Sequence of chain 1.D:
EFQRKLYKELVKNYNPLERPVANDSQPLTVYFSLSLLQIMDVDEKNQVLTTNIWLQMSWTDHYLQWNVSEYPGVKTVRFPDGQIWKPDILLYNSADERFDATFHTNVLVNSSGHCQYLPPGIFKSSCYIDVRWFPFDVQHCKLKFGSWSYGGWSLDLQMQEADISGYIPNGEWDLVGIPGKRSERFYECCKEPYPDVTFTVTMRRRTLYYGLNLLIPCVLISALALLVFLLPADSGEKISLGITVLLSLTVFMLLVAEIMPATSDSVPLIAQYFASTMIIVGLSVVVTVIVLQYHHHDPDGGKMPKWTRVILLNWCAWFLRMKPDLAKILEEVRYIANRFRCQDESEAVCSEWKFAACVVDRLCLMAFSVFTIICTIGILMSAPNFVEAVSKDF

This small molecule binds to this protein.
Small molecule (SMILES): CC(=O)N[C@@H]1[C@@H](O)[C@H](O)[C@@H](CO)O[C@H]1O

Binding-site contacts:
Ligand atom C1 contacts residue GLU70 of chain 1.D at 3.9 Å.
Ligand atom C3 contacts residue ASN67 of chain 1.D at 3.8 Å.
Ligand atom O5 contacts residue ASN67 of chain 1.D at 2.3 Å (h-bond).
Ligand atom C2 contacts residue ASN67 of chain 1.D at 2.4 Å.
Ligand atom C7 contacts residue ASN67 of chain 1.D at 3.5 Å.
Ligand atom C5 contacts residue ASN67 of chain 1.D at 3.6 Å.
Ligand atom C4 contacts residue ASN67 of chain 1.D at 4.2 Å.
Ligand atom C2 contacts residue GLU70 of chain 1.D at 4.4 Å.
Ligand atom N2 contacts residue ASN67 of chain 1.D at 2.9 Å (h-bond).
Ligand atom C1 contacts residue ASN67 of chain 1.D at 1.4 Å.
Ligand atom C6 contacts residue SER69 of chain 1.D at 3.7 Å.
Ligand atom O5 contacts residue GLU70 of chain 1.D at 3.7 Å.
Ligand atom C1 contacts residue SER69 of chain 1.D at 3.1 Å.
Ligand atom C5 contacts residue SER69 of chain 1.D at 3.3 Å.
Ligand atom O7 contacts residue ASN67 of chain 1.D at 4.5 Å.
Ligand atom C8 contacts residue ASN67 of chain 1.D at 3.8 Å.
Ligand atom O5 contacts residue SER69 of chain 1.D at 2.7 Å (h-bond).